Sequence of chain 2.F:
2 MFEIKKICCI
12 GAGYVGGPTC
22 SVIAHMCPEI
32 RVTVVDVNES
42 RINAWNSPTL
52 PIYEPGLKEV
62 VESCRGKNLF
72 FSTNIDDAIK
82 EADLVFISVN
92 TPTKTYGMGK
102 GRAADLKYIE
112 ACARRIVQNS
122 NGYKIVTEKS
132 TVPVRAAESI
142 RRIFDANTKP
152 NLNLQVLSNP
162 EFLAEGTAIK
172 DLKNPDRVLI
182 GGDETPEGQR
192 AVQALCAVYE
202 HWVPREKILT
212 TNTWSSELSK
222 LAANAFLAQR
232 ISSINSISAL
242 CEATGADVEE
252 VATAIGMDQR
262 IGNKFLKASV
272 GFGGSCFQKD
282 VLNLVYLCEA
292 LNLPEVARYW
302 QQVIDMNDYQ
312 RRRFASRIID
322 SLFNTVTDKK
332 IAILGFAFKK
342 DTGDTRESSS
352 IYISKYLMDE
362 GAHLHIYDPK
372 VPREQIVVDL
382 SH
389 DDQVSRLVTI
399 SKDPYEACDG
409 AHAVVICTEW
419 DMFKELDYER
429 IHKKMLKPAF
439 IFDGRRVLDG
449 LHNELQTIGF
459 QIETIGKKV

Sequence of chain 2.E:
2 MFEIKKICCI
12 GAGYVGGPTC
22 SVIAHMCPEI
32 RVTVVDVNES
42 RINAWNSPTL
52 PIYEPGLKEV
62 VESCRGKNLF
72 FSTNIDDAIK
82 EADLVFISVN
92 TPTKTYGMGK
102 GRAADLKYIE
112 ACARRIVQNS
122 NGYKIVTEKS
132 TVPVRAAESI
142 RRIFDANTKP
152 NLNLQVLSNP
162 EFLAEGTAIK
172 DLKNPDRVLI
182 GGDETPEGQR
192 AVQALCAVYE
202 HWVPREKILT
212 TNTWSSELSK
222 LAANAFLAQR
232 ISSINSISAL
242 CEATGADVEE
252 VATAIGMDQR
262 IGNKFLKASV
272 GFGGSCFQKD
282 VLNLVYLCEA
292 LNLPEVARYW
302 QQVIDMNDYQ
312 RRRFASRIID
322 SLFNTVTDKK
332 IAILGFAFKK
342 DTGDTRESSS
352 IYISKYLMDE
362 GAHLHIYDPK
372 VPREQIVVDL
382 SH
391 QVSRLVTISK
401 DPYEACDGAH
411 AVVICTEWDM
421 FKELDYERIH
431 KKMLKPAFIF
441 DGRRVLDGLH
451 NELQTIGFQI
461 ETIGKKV

The protein below binds the small molecule below.
Small molecule (SMILES): O=C(O)[C@H]1O[C@H](O[P](=O)(O)O[P](=O)(O)OC[C@H]2O[C@@H](n3ccc(=O)[nH]c3=O)[C@H](O)[C@@H]2O)[C@H](O)[C@@H](O)[C@@H]1O

Binding-site contacts:
Ligand atom O4' contacts residue LEU164 of chain 2.E at 2.8 Å (h-bond).
Ligand atom C4' contacts residue LEU164 of chain 2.E at 3.3 Å (hydrophobic).
Ligand atom O2A contacts residue PHE266 of chain 2.E at 3.5 Å.
Ligand atom O4D contacts residue PHE273 of chain 2.E at 3.3 Å.
Ligand atom O3D contacts residue PHE339 of chain 2.E at 3.0 Å (h-bond).
Ligand atom O'P contacts residue ASN225 of chain 2.E at 2.7 Å (h-bond).
Ligand atom O'P contacts residue CYS277 of chain 2.E at 3.3 Å.
Ligand atom O2A contacts residue PHE278 of chain 2.E at 3.2 Å.
Ligand atom O2D contacts residue PHE339 of chain 2.E at 3.4 Å (h-bond).
Ligand atom O2' contacts residue ARG261 of chain 2.F at 2.9 Å (salt-bridge).
Ligand atom O'Q contacts residue GLU162 of chain 2.E at 2.5 Å (salt-bridge).
Ligand atom O3' contacts residue ARG261 of chain 2.F at 3.1 Å (salt-bridge).
Ligand atom C5' contacts residue LEU164 of chain 2.E at 3.3 Å (hydrophobic).
Ligand atom O5' contacts residue CYS277 of chain 2.E at 3.4 Å.
Ligand atom O'P contacts residue LYS221 of chain 2.E at 3.1 Å (salt-bridge).
Ligand atom O1A contacts residue LYS340 of chain 2.E at 3.6 Å (salt-bridge).
Ligand atom O3D contacts residue PHE273 of chain 2.E at 3.4 Å.
Ligand atom O'Q contacts residue CYS277 of chain 2.E at 3.3 Å (h-bond).
Ligand atom O4 contacts residue PHE266 of chain 2.E at 3.4 Å.
Ligand atom O3D contacts residue GLY274 of chain 2.E at 2.6 Å (h-bond).
Ligand atom C6' contacts residue CYS277 of chain 2.E at 3.2 Å (hydrophobic).
Ligand atom O2 contacts residue SER270 of chain 2.E at 2.8 Å (h-bond).
Ligand atom O4D contacts residue ILE232 of chain 2.E at 3.4 Å.
Ligand atom O3A contacts residue LYS340 of chain 2.E at 3.0 Å (salt-bridge).
Ligand atom C4D contacts residue GLY274 of chain 2.E at 3.3 Å.
Ligand atom O'Q contacts residue LEU164 of chain 2.E at 3.5 Å (h-bond).
Ligand atom N3 contacts residue LYS268 of chain 2.E at 2.9 Å (salt-bridge).
Ligand atom C4' contacts residue LYS221 of chain 2.E at 3.4 Å.
Ligand atom O2B contacts residue GLU166 of chain 2.E at 3.1 Å (salt-bridge).
Ligand atom O4' contacts residue LYS221 of chain 2.E at 2.8 Å (salt-bridge).
Ligand atom C1' contacts residue PHE278 of chain 2.E at 3.4 Å (hydrophobic).
Ligand atom O'P contacts residue GLU162 of chain 2.E at 3.6 Å (salt-bridge).
Ligand atom O4 contacts residue LYS268 of chain 2.E at 3.1 Å (salt-bridge).
Ligand atom C6' contacts residue LYS221 of chain 2.E at 3.5 Å.
Ligand atom N1 contacts residue ILE232 of chain 2.E at 3.5 Å.
Ligand atom C6' contacts residue GLU162 of chain 2.E at 3.3 Å.
Ligand atom O4' contacts residue PHE163 of chain 2.E at 3.2 Å.
Ligand atom O2D contacts residue ARG443 of chain 2.E at 3.1 Å (salt-bridge).
Ligand atom C3D contacts residue PHE339 of chain 2.E at 3.5 Å (hydrophobic).
Ligand atom C6 contacts residue ILE232 of chain 2.E at 3.5 Å (hydrophobic).